Sequence of chain 1.A:
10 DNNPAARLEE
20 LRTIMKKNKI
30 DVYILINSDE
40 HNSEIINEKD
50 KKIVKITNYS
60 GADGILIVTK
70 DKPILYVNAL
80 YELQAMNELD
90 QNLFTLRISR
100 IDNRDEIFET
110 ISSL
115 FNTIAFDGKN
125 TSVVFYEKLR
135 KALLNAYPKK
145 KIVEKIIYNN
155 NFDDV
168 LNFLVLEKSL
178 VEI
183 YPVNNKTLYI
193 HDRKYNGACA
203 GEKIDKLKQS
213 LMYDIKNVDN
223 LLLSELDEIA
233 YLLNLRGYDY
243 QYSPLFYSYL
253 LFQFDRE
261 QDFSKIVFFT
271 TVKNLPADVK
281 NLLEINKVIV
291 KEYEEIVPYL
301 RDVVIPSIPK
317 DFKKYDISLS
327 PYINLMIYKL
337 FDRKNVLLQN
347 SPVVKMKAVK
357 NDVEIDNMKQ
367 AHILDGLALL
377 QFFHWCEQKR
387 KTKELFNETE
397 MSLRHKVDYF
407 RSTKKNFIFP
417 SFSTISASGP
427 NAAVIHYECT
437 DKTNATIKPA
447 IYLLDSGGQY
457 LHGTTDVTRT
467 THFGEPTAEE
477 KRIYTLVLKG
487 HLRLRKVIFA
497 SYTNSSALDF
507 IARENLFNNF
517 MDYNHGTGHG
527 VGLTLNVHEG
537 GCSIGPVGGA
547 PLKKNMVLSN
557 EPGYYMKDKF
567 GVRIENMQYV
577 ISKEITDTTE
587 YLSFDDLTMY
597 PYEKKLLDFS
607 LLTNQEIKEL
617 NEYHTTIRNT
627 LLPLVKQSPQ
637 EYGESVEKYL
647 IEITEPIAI

A small-molecule ligand and the protein it binds are described below.
Small molecule (SMILES): C[C@H](NC(=O)[C@@H]1CCCN1C(=O)[C@@H]1CCCN1C(=O)[C@@H](O)[C@H](N)Cc1ccccc1)C(N)=O

Binding-site contacts:
Ligand atom CA contacts residue MN1 of chain 1.D at 3.5 Å.
Ligand atom O2 contacts residue MN1 of chain 1.E at 2.0 Å.
Ligand atom C9 contacts residue HIS534 of chain 1.A at 3.7 Å.
Ligand atom CG contacts residue ILE431 of chain 1.A at 3.6 Å (hydrophobic).
Ligand atom CG contacts residue GLY522 of chain 1.A at 3.6 Å.
Ligand atom N contacts residue ASP462 of chain 1.A at 3.2 Å (salt-bridge).
Ligand atom C contacts residue HIS534 of chain 1.A at 3.5 Å.
Ligand atom N contacts residue PHE418 of chain 1.A at 3.2 Å.
Ligand atom C contacts residue GLU557 of chain 1.A at 3.6 Å.
Ligand atom CA contacts residue MN1 of chain 1.E at 3.3 Å.
Ligand atom O2 contacts residue GLU571 of chain 1.A at 3.6 Å (salt-bridge).
Ligand atom N contacts residue GLU557 of chain 1.A at 3.4 Å (salt-bridge).
Ligand atom N contacts residue GLY522 of chain 1.A at 3.5 Å (h-bond).
Ligand atom O contacts residue HIS525 of chain 1.A at 3.3 Å (h-bond).
Ligand atom C9 contacts residue VAL533 of chain 1.A at 3.4 Å (hydrophobic).
Ligand atom CB contacts residue HIS534 of chain 1.A at 3.6 Å.
Ligand atom CG contacts residue GLY524 of chain 1.A at 3.6 Å.
Ligand atom CA contacts residue GLU557 of chain 1.A at 3.7 Å.
Ligand atom O2 contacts residue MN1 of chain 1.D at 2.7 Å.
Ligand atom CA contacts residue ASP451 of chain 1.A at 3.4 Å.
Ligand atom CD contacts residue GLY522 of chain 1.A at 3.3 Å.
Ligand atom C9 contacts residue PHE418 of chain 1.A at 3.7 Å (hydrophobic).
Ligand atom O contacts residue MN1 of chain 1.D at 2.8 Å.
Ligand atom O2 contacts residue GLU557 of chain 1.A at 3.4 Å (salt-bridge).
Ligand atom C10 contacts residue GLU43 of chain 1.A at 3.5 Å.
Ligand atom C8 contacts residue HIS534 of chain 1.A at 3.3 Å.
Ligand atom C contacts residue MN1 of chain 1.D at 3.2 Å.
Ligand atom CB contacts residue HIS521 of chain 1.A at 3.3 Å.
Ligand atom C8 contacts residue VAL533 of chain 1.A at 3.6 Å (hydrophobic).
Ligand atom N contacts residue GLY522 of chain 1.A at 3.8 Å.
Ligand atom C8 contacts residue PHE418 of chain 1.A at 3.6 Å (hydrophobic).
Ligand atom N contacts residue MN1 of chain 1.E at 3.1 Å.
Ligand atom C7 contacts residue HIS534 of chain 1.A at 3.7 Å.
Ligand atom C9 contacts residue GLU43 of chain 1.A at 3.8 Å.
Ligand atom CG contacts residue HIS521 of chain 1.A at 3.6 Å.
Ligand atom O2 contacts residue ASP462 of chain 1.A at 3.3 Å (salt-bridge).
Ligand atom O2 contacts residue ASP451 of chain 1.A at 2.8 Å (salt-bridge).
Ligand atom O contacts residue HIS534 of chain 1.A at 2.4 Å (h-bond).
Ligand atom CD contacts residue GLU557 of chain 1.A at 3.7 Å.
Ligand atom C10 contacts residue ILE44 of chain 1.A at 3.6 Å (hydrophobic).